Binding-site contacts:
Ligand atom O1P contacts residue THR93 of chain 1.B at 3.0 Å (h-bond).
Ligand atom C4 contacts residue MG1 of chain 1.F at 3.7 Å.
Ligand atom C3 contacts residue ASP88 of chain 1.B at 3.5 Å.
Ligand atom O2B contacts residue MG1 of chain 1.F at 2.5 Å.
Ligand atom O3 contacts residue MG1 of chain 1.F at 2.2 Å.
Ligand atom O2B contacts residue GLY38 of chain 1.B at 3.1 Å (h-bond).
Ligand atom O2B contacts residue ARG37 of chain 1.B at 3.5 Å (salt-bridge).
Ligand atom O1 contacts residue MG1 of chain 1.F at 2.2 Å.
Ligand atom O3B contacts residue ARG37 of chain 1.B at 3.1 Å (salt-bridge).
Ligand atom P contacts residue THR93 of chain 1.B at 3.5 Å.
Ligand atom O1B contacts residue ARG37 of chain 1.B at 2.9 Å (salt-bridge).
Ligand atom C2 contacts residue ASP89 of chain 1.B at 3.4 Å.
Ligand atom PA contacts residue MG1 of chain 1.F at 3.2 Å.
Ligand atom O2 contacts residue MG1 of chain 1.F at 3.0 Å.
Ligand atom PB contacts residue MG1 of chain 1.F at 3.3 Å.
Ligand atom O2P contacts residue ARG69 of chain 1.B at 2.9 Å (salt-bridge).
Ligand atom O1P contacts residue VAL91 of chain 1.B at 3.8 Å.
Ligand atom O1P contacts residue ASP92 of chain 1.B at 2.8 Å (salt-bridge).
Ligand atom C3 contacts residue MG1 of chain 1.F at 3.1 Å.
Ligand atom O3 contacts residue ASP89 of chain 1.B at 3.8 Å.
Ligand atom C1 contacts residue MG1 of chain 1.F at 3.1 Å.
Ligand atom O2P contacts residue THR96 of chain 1.B at 2.9 Å (h-bond).
Ligand atom C3 contacts residue ASP89 of chain 1.B at 3.6 Å.
Ligand atom O3A contacts residue MG1 of chain 1.F at 3.6 Å.
Ligand atom O2P contacts residue THR93 of chain 1.B at 3.7 Å.
Ligand atom O3P contacts residue ARG69 of chain 1.B at 3.4 Å (salt-bridge).
Ligand atom O1B contacts residue SER36 of chain 1.B at 3.5 Å (h-bond).
Ligand atom C1 contacts residue GUN1 of chain 1.H at 3.6 Å.
Ligand atom C3 contacts residue LEU90 of chain 1.B at 3.6 Å (hydrophobic).
Ligand atom C2 contacts residue MG1 of chain 1.F at 3.2 Å.
Ligand atom O2P contacts residue GLY95 of chain 1.B at 3.4 Å (h-bond).
Ligand atom O3 contacts residue ASP88 of chain 1.B at 2.6 Å (salt-bridge).
Ligand atom O3P contacts residue ASP92 of chain 1.B at 3.6 Å.
Ligand atom O1B contacts residue MG1 of chain 1.F at 3.6 Å.
Ligand atom O3P contacts residue THR93 of chain 1.B at 2.7 Å (h-bond).
Ligand atom PB contacts residue ARG37 of chain 1.B at 3.8 Å.
Ligand atom O2 contacts residue ASP89 of chain 1.B at 2.6 Å (salt-bridge).
Ligand atom O1P contacts residue GLY94 of chain 1.B at 3.1 Å (h-bond).
Ligand atom O2A contacts residue MG1 of chain 1.F at 3.3 Å.
Ligand atom C5 contacts residue MG1 of chain 1.F at 3.4 Å.

The small molecule below binds the protein below.
Small molecule (SMILES): O=P(O)(O)OC[C@H]1C[C@H](O[P](=O)(O)OP(=O)(O)O)[C@H](O)[C@@H]1O

Sequence of chain 1.B:
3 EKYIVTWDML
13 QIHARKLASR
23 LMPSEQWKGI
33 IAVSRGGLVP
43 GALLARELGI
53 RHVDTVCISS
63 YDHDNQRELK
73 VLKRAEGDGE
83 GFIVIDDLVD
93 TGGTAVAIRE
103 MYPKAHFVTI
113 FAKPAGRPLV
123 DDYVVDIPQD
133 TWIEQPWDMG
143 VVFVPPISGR